Sequence of chain 1.A:
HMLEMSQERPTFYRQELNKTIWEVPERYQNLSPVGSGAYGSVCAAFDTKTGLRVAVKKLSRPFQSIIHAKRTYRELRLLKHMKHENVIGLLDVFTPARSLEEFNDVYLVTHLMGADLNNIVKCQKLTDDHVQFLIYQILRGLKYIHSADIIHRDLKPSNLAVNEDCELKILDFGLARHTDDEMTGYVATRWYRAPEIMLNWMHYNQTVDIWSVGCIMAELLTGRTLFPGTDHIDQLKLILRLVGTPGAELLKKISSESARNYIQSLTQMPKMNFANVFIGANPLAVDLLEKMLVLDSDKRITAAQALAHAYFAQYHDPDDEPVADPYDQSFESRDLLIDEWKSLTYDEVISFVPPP

The protein below binds the small molecule below.
Small molecule (SMILES): Cc1ccc(C(=O)NC2CC2)cc1-c1ccc2nc(NCCN3CCOCC3)ncc2c1

Binding-site contacts:
Ligand atom C8 contacts residue ASN138 of chain 1.A at 3.8 Å.
Ligand atom C9 contacts residue THR129 of chain 1.A at 3.4 Å.
Ligand atom C23 contacts residue THR129 of chain 1.A at 3.4 Å.
Ligand atom C17 contacts residue LYS76 of chain 1.A at 3.4 Å.
Ligand atom C18 contacts residue THR129 of chain 1.A at 3.7 Å.
Ligand atom C10 contacts residue THR129 of chain 1.A at 3.9 Å.
Ligand atom C28 contacts residue MET132 of chain 1.A at 3.7 Å (hydrophobic).
Ligand atom O24 contacts residue ASP191 of chain 1.A at 2.8 Å (salt-bridge).
Ligand atom C21 contacts residue LEU98 of chain 1.A at 3.9 Å (hydrophobic).
Ligand atom C21 contacts residue PHE192 of chain 1.A at 3.5 Å (hydrophobic).
Ligand atom N29 contacts residue LEU131 of chain 1.A at 3.7 Å.
Ligand atom C1 contacts residue MET132 of chain 1.A at 3.5 Å (hydrophobic).
Ligand atom C30 contacts residue HIS130 of chain 1.A at 3.7 Å.
Ligand atom C25 contacts residue ALA74 of chain 1.A at 3.8 Å (hydrophobic).
Ligand atom C16 contacts residue GLU94 of chain 1.A at 3.6 Å.
Ligand atom C7 contacts residue ASN138 of chain 1.A at 3.8 Å.
Ligand atom C16 contacts residue LEU98 of chain 1.A at 3.7 Å (hydrophobic).
Ligand atom C20 contacts residue LEU194 of chain 1.A at 3.9 Å (hydrophobic).
Ligand atom C9 contacts residue ALA74 of chain 1.A at 3.7 Å (hydrophobic).
Ligand atom C13 contacts residue THR129 of chain 1.A at 3.9 Å.
Ligand atom C22 contacts residue LEU98 of chain 1.A at 3.8 Å (hydrophobic).
Ligand atom C23 contacts residue LYS76 of chain 1.A at 3.5 Å.
Ligand atom N31 contacts residue MET132 of chain 1.A at 3.2 Å (h-bond).
Ligand atom N32 contacts residue GLU94 of chain 1.A at 3.2 Å (salt-bridge).
Ligand atom C19 contacts residue ASP191 of chain 1.A at 3.9 Å.
Ligand atom C21 contacts residue ASP191 of chain 1.A at 3.7 Å.
Ligand atom C15 contacts residue LYS76 of chain 1.A at 3.8 Å.
Ligand atom N32 contacts residue LEU98 of chain 1.A at 3.8 Å.
Ligand atom C30 contacts residue MET132 of chain 1.A at 3.7 Å (hydrophobic).
Ligand atom C22 contacts residue GLU94 of chain 1.A at 3.8 Å.
Ligand atom C2 contacts residue MET132 of chain 1.A at 3.6 Å (hydrophobic).
Ligand atom C16 contacts residue LYS76 of chain 1.A at 3.4 Å.
Ligand atom O24 contacts residue ILE107 of chain 1.A at 3.8 Å.
Ligand atom C30 contacts residue ALA74 of chain 1.A at 3.9 Å (hydrophobic).
Ligand atom O24 contacts residue LEU190 of chain 1.A at 3.8 Å.
Ligand atom C2 contacts residue GLY133 of chain 1.A at 3.3 Å.
Ligand atom C23 contacts residue LEU127 of chain 1.A at 3.5 Å (hydrophobic).
Ligand atom C20 contacts residue ASP191 of chain 1.A at 3.7 Å.
Ligand atom C23 contacts residue ALA74 of chain 1.A at 3.5 Å (hydrophobic).
Ligand atom N29 contacts residue MET132 of chain 1.A at 3.2 Å (h-bond).